Sequence of chain 20.A:
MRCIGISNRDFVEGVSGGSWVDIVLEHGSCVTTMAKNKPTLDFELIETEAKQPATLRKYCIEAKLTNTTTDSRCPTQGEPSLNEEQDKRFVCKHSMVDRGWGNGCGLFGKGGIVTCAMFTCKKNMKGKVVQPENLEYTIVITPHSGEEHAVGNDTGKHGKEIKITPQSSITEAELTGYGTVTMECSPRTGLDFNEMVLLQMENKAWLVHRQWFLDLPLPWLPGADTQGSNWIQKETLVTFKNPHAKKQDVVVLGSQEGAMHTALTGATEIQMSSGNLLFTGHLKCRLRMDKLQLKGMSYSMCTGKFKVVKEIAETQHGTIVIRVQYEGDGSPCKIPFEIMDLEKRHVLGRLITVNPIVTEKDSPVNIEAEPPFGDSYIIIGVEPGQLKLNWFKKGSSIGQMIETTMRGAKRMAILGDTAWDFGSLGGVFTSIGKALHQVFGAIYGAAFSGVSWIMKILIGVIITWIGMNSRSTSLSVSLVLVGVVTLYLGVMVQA

A protein and the small-molecule ligand that binds it are described below.
Small molecule (SMILES): CC(=O)N[C@H]1[C@H](O[C@H]2[C@H](O)[C@@H](NC(C)=O)CO[C@@H]2CO)O[C@H](CO)[C@@H](O)[C@@H]1O

Binding-site contacts:
Ligand atom O5 contacts residue ASN153 of chain 20.A at 2.2 Å (h-bond).
Ligand atom C1 contacts residue HIS158 of chain 20.A at 4.1 Å.
Ligand atom C1 contacts residue THR155 of chain 20.A at 3.3 Å.
Ligand atom N2 contacts residue HIS149 of chain 20.A at 4.3 Å.
Ligand atom N2 contacts residue ASN153 of chain 20.A at 3.1 Å (h-bond).
Ligand atom C7 contacts residue HIS149 of chain 20.A at 4.3 Å.
Ligand atom C3 contacts residue HIS149 of chain 20.A at 4.0 Å.
Ligand atom O3 contacts residue HIS149 of chain 20.A at 4.0 Å.
Ligand atom O5 contacts residue HIS149 of chain 20.A at 3.6 Å.
Ligand atom C5 contacts residue GLY156 of chain 20.A at 4.3 Å.
Ligand atom O6 contacts residue HIS149 of chain 20.A at 3.2 Å.
Ligand atom C3 contacts residue ASN153 of chain 20.A at 3.9 Å.
Ligand atom C1 contacts residue HIS149 of chain 20.A at 3.5 Å.
Ligand atom O5 contacts residue HIS158 of chain 20.A at 3.4 Å.
Ligand atom C1 contacts residue ASN153 of chain 20.A at 1.4 Å.
Ligand atom C5 contacts residue HIS158 of chain 20.A at 4.4 Å.
Ligand atom C4 contacts residue ASN153 of chain 20.A at 4.2 Å.
Ligand atom C4 contacts residue HIS149 of chain 20.A at 3.4 Å.
Ligand atom C5 contacts residue THR155 of chain 20.A at 4.0 Å.
Ligand atom C7 contacts residue ASN153 of chain 20.A at 4.1 Å.
Ligand atom C2 contacts residue ASN153 of chain 20.A at 2.6 Å.
Ligand atom O4 contacts residue HIS149 of chain 20.A at 4.3 Å.
Ligand atom O6 contacts residue HIS158 of chain 20.A at 4.2 Å.
Ligand atom O5 contacts residue THR155 of chain 20.A at 3.4 Å (h-bond).
Ligand atom C6 contacts residue HIS158 of chain 20.A at 4.2 Å.
Ligand atom C5 contacts residue ASN153 of chain 20.A at 3.6 Å.
Ligand atom C8 contacts residue GLY102 of chain 39.A at 3.6 Å.
Ligand atom C6 contacts residue HIS149 of chain 20.A at 4.3 Å.
Ligand atom O5 contacts residue GLY156 of chain 20.A at 4.2 Å.
Ligand atom O7 contacts residue HIS149 of chain 20.A at 3.3 Å.
Ligand atom C6 contacts residue GLY156 of chain 20.A at 4.0 Å.
Ligand atom C5 contacts residue HIS149 of chain 20.A at 3.6 Å.
Ligand atom C2 contacts residue HIS149 of chain 20.A at 3.5 Å.
Ligand atom C8 contacts residue ASN153 of chain 20.A at 4.4 Å.

Sequence of chain 39.A:
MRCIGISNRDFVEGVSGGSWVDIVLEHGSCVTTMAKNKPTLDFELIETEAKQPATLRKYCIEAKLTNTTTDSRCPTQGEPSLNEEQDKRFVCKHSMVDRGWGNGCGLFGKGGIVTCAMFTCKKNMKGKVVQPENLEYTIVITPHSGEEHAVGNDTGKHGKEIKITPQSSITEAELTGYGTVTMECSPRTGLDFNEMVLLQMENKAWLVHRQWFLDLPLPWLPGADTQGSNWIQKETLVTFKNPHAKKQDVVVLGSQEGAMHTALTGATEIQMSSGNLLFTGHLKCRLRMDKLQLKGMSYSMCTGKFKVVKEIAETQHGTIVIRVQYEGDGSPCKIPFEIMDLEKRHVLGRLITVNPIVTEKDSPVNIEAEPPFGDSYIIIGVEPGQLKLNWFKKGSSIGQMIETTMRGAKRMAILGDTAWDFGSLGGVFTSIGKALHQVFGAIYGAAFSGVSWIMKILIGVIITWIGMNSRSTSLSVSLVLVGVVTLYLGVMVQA